The protein below binds the small molecule below.
Small molecule (SMILES): C[C@@H]1CCCN1CCOc1ccc([C@@H]2c3ccc(O)cc3CC[C@@H]2c2ccccc2)cc1

Sequence of chain 1.C:
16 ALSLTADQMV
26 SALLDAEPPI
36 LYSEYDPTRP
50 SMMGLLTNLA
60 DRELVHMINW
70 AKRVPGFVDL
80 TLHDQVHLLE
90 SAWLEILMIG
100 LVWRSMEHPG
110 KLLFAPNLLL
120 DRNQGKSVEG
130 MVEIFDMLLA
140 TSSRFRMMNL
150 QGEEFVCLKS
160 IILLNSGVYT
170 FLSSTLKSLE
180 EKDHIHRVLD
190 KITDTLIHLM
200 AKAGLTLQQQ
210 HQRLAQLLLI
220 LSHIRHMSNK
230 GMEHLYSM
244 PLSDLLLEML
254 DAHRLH

Binding-site contacts:
Ligand atom CAO contacts residue ALA59 of chain 1.C at 3.7 Å (hydrophobic).
Ligand atom CAO contacts residue LEU234 of chain 1.C at 4.0 Å (hydrophobic).
Ligand atom CBC contacts residue LEU245 of chain 1.C at 4.0 Å (hydrophobic).
Ligand atom CAA contacts residue ALA59 of chain 1.C at 4.0 Å (hydrophobic).
Ligand atom OAV contacts residue ARG103 of chain 1.C at 3.0 Å (salt-bridge).
Ligand atom CBE contacts residue TRP92 of chain 1.C at 3.4 Å (hydrophobic).
Ligand atom CAQ contacts residue ALA59 of chain 1.C at 3.8 Å (hydrophobic).
Ligand atom CAX contacts residue LEU234 of chain 1.C at 3.9 Å (hydrophobic).
Ligand atom CAD contacts residue LEU96 of chain 1.C at 3.8 Å (hydrophobic).
Ligand atom CBB contacts residue ASP60 of chain 1.C at 3.3 Å.
Ligand atom CAC contacts residue GLU62 of chain 1.C at 3.0 Å.
Ligand atom OAV contacts residue GLU62 of chain 1.C at 2.3 Å (salt-bridge).
Ligand atom CBF contacts residue ASP60 of chain 1.C at 3.2 Å.
Ligand atom CAX contacts residue GLY230 of chain 1.C at 3.9 Å.
Ligand atom CAZ contacts residue MET52 of chain 1.C at 3.7 Å (hydrophobic).
Ligand atom CAB contacts residue GLU62 of chain 1.C at 3.2 Å.
Ligand atom CAS contacts residue THR56 of chain 1.C at 3.8 Å.
Ligand atom CAZ contacts residue MET130 of chain 1.C at 3.3 Å (hydrophobic).
Ligand atom CAN contacts residue THR56 of chain 1.C at 3.8 Å.
Ligand atom OAR contacts residue TRP92 of chain 1.C at 3.9 Å.
Ligand atom CBD contacts residue TRP92 of chain 1.C at 3.6 Å (hydrophobic).
Ligand atom CBA contacts residue MET130 of chain 1.C at 3.5 Å (hydrophobic).
Ligand atom CAQ contacts residue LEU93 of chain 1.C at 3.8 Å (hydrophobic).
Ligand atom CAY contacts residue MET52 of chain 1.C at 4.0 Å (hydrophobic).
Ligand atom CBE contacts residue ASP60 of chain 1.C at 3.5 Å.
Ligand atom OAV contacts residue LEU96 of chain 1.C at 4.0 Å.
Ligand atom CAP contacts residue ALA59 of chain 1.C at 3.5 Å (hydrophobic).
Ligand atom CAY contacts residue HIS233 of chain 1.C at 3.8 Å.
Ligand atom CAG contacts residue LEU100 of chain 1.C at 3.9 Å (hydrophobic).
Ligand atom OAR contacts residue LEU234 of chain 1.C at 3.8 Å.
Ligand atom CAA contacts residue LEU55 of chain 1.C at 3.6 Å (hydrophobic).
Ligand atom CAY contacts residue ILE133 of chain 1.C at 3.9 Å (hydrophobic).
Ligand atom CAG contacts residue MET97 of chain 1.C at 3.9 Å (hydrophobic).
Ligand atom CAP contacts residue LEU93 of chain 1.C at 3.9 Å (hydrophobic).
Ligand atom CBF contacts residue TRP92 of chain 1.C at 3.4 Å (hydrophobic).
Ligand atom NAU contacts residue ASP60 of chain 1.C at 2.8 Å (salt-bridge).
Ligand atom CAP contacts residue TRP92 of chain 1.C at 3.9 Å (hydrophobic).
Ligand atom CAM contacts residue LEU55 of chain 1.C at 4.0 Å (hydrophobic).
Ligand atom CBC contacts residue ASP60 of chain 1.C at 3.9 Å.
Ligand atom CAT contacts residue ASP60 of chain 1.C at 3.6 Å.